Sequence of chain 2.A:
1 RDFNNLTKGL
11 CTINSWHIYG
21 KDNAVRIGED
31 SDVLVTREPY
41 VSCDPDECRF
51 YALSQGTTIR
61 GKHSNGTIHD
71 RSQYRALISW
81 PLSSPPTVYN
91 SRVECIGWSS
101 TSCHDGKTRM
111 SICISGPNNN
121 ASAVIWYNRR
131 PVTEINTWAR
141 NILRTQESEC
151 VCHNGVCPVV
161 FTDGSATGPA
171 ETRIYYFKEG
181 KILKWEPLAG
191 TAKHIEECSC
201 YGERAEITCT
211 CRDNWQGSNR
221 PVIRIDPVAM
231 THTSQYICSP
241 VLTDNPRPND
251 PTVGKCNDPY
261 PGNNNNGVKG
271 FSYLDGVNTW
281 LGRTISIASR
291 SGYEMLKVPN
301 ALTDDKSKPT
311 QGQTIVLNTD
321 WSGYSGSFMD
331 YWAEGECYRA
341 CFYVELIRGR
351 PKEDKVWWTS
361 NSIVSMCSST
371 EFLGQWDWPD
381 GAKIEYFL

A protein and the small-molecule ligand that binds it are described below.
Small molecule (SMILES): CC(=O)N[C@H]1[C@H](O[C@H]2[C@H](O)[C@@H](NC(C)=O)CO[C@@H]2CO)O[C@H](CO)[C@@H](O)[C@@H]1O

Binding-site contacts:
Ligand atom C3 contacts residue PHE3 of chain 2.A at 4.4 Å (hydrophobic).
Ligand atom C6 contacts residue ASN154 of chain 2.A at 3.8 Å.
Ligand atom C1 contacts residue ASN5 of chain 2.A at 1.4 Å.
Ligand atom C2 contacts residue PHE3 of chain 2.A at 3.8 Å (hydrophobic).
Ligand atom O6 contacts residue ASP2 of chain 2.A at 2.8 Å (salt-bridge).
Ligand atom C2 contacts residue ASN5 of chain 2.A at 2.5 Å.
Ligand atom O5 contacts residue ASP2 of chain 2.A at 3.6 Å.
Ligand atom C5 contacts residue ASN5 of chain 2.A at 3.6 Å.
Ligand atom N2 contacts residue PHE3 of chain 2.A at 2.8 Å (h-bond).
Ligand atom C4 contacts residue ASN5 of chain 2.A at 4.2 Å.
Ligand atom C3 contacts residue ASP2 of chain 2.A at 4.1 Å.
Ligand atom C8 contacts residue ASP2 of chain 2.A at 3.7 Å.
Ligand atom O5 contacts residue ASN5 of chain 2.A at 2.4 Å (h-bond).
Ligand atom C3 contacts residue ASN5 of chain 2.A at 3.8 Å.
Ligand atom C4 contacts residue ASN154 of chain 2.A at 4.4 Å.
Ligand atom O3 contacts residue ASP2 of chain 2.A at 3.3 Å.
Ligand atom O7 contacts residue ASN5 of chain 2.A at 4.1 Å.
Ligand atom C6 contacts residue ASP2 of chain 2.A at 3.9 Å.
Ligand atom O5 contacts residue ASN154 of chain 2.A at 4.0 Å.
Ligand atom N2 contacts residue ASP2 of chain 2.A at 3.7 Å.
Ligand atom N2 contacts residue ASN5 of chain 2.A at 2.9 Å (h-bond).
Ligand atom C1 contacts residue PHE3 of chain 2.A at 3.9 Å (hydrophobic).
Ligand atom C7 contacts residue ASN5 of chain 2.A at 3.7 Å.
Ligand atom C5 contacts residue ASP2 of chain 2.A at 4.3 Å.
Ligand atom C8 contacts residue PHE3 of chain 2.A at 3.5 Å (hydrophobic).
Ligand atom C7 contacts residue ASP2 of chain 2.A at 3.8 Å.
Ligand atom C1 contacts residue ASN154 of chain 2.A at 4.2 Å.
Ligand atom C5 contacts residue ASN154 of chain 2.A at 3.4 Å.
Ligand atom O4 contacts residue ASN154 of chain 2.A at 4.5 Å.
Ligand atom C7 contacts residue PHE3 of chain 2.A at 3.5 Å (hydrophobic).